Sequence of chain 1.A:
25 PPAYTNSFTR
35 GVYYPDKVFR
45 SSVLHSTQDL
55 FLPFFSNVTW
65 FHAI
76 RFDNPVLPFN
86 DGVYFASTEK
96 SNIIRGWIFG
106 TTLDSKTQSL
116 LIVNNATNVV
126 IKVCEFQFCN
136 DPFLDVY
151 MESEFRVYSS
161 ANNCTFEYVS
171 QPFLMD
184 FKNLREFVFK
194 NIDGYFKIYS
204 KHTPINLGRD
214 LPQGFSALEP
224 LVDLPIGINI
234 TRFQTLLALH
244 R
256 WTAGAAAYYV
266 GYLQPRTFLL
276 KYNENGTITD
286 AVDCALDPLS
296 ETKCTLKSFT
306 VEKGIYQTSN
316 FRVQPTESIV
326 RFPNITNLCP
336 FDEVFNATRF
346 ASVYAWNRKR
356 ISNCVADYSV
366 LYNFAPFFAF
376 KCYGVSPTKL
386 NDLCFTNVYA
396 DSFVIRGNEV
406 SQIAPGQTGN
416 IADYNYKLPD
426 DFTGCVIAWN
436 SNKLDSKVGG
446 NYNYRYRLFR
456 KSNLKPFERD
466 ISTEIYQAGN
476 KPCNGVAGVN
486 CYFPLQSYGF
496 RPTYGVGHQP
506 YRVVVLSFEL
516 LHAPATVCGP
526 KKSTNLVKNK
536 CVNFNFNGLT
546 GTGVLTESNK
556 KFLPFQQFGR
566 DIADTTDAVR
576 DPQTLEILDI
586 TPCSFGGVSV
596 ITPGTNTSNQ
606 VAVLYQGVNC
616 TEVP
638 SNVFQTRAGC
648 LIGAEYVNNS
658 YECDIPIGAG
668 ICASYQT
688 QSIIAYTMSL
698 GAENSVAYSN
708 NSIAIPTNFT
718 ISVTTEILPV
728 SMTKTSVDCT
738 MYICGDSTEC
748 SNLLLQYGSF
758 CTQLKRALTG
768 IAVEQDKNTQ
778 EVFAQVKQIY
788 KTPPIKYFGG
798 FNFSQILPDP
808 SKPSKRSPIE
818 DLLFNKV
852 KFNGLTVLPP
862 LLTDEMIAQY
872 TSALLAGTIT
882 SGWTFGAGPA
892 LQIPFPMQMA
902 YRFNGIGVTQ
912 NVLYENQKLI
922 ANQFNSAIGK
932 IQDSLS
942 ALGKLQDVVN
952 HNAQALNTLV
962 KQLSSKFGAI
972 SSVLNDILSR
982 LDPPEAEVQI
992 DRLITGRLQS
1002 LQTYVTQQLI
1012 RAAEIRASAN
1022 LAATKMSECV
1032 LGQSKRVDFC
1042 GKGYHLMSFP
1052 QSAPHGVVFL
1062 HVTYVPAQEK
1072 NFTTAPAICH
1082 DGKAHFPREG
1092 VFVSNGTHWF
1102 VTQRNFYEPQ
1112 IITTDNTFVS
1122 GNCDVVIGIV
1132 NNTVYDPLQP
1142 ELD

The protein below binds the small molecule below.
Small molecule (SMILES): CC(=O)N[C@H]1[C@H](O[C@H]2[C@H](O)[C@@H](NC(C)=O)CO[C@@H]2CO)O[C@H](CO)[C@@H](O)[C@@H]1O

Binding-site contacts:
Ligand atom C4 contacts residue HIS1099 of chain 1.A at 4.5 Å.
Ligand atom C1 contacts residue ASN1096 of chain 1.A at 1.4 Å.
Ligand atom C5 contacts residue HIS1099 of chain 1.A at 4.1 Å.
Ligand atom O5 contacts residue PHE1101 of chain 1.A at 4.3 Å.
Ligand atom C6 contacts residue PHE1101 of chain 1.A at 4.3 Å (hydrophobic).
Ligand atom C7 contacts residue ASN1096 of chain 1.A at 3.6 Å.
Ligand atom O7 contacts residue ASN1096 of chain 1.A at 3.9 Å.
Ligand atom C4 contacts residue ASN1096 of chain 1.A at 4.2 Å.
Ligand atom C1 contacts residue THR1098 of chain 1.A at 3.8 Å.
Ligand atom C3 contacts residue ASN1096 of chain 1.A at 3.8 Å.
Ligand atom C7 contacts residue THR1098 of chain 1.A at 4.1 Å.
Ligand atom O4 contacts residue HIS1099 of chain 1.A at 4.0 Å.
Ligand atom C1 contacts residue HIS1099 of chain 1.A at 4.3 Å.
Ligand atom C8 contacts residue GLY1097 of chain 1.A at 4.2 Å.
Ligand atom O3 contacts residue THR1098 of chain 1.A at 4.4 Å.
Ligand atom C8 contacts residue ASN1096 of chain 1.A at 3.5 Å.
Ligand atom C5 contacts residue ASN1096 of chain 1.A at 3.6 Å.
Ligand atom N2 contacts residue ASN1096 of chain 1.A at 3.0 Å (h-bond).
Ligand atom C8 contacts residue THR1098 of chain 1.A at 4.0 Å.
Ligand atom C2 contacts residue THR1098 of chain 1.A at 3.6 Å.
Ligand atom O5 contacts residue ASN1096 of chain 1.A at 2.3 Å (h-bond).
Ligand atom N2 contacts residue THR1098 of chain 1.A at 3.1 Å (h-bond).
Ligand atom C3 contacts residue THR1098 of chain 1.A at 3.6 Å.
Ligand atom C3 contacts residue HIS1099 of chain 1.A at 4.3 Å.
Ligand atom C2 contacts residue ASN1096 of chain 1.A at 2.5 Å.